Binding-site contacts:
Ligand atom N1 contacts residue U3 of chain 7.G at 3.8 Å.
Ligand atom C6 contacts residue U5 of chain 7.G at 3.6 Å.
Ligand atom C2 contacts residue GLN61 of chain 33.C at 3.9 Å.
Ligand atom OP1 contacts residue LYS12 of chain 33.F at 3.9 Å.
Ligand atom OP1 contacts residue LEU56 of chain 33.C at 2.8 Å.
Ligand atom OP1 contacts residue LYS8 of chain 33.F at 3.1 Å.
Ligand atom N6 contacts residue U2 of chain 7.G at 2.6 Å (h-bond).
Ligand atom N3 contacts residue U1 of chain 7.G at 3.8 Å.
Ligand atom C5 contacts residue U5 of chain 7.G at 3.9 Å.
Ligand atom C2 contacts residue U1 of chain 7.G at 3.9 Å.
Ligand atom O2 contacts residue U2 of chain 7.G at 3.6 Å.
Ligand atom C2 contacts residue U3 of chain 7.G at 3.8 Å.
Ligand atom C6 contacts residue U2 of chain 7.G at 3.4 Å.
Ligand atom C2 contacts residue A4 of chain 7.G at 3.9 Å.
Ligand atom O2 contacts residue U1 of chain 7.G at 2.9 Å (h-bond).
Ligand atom N3 contacts residue A4 of chain 7.G at 3.8 Å.
Ligand atom C4 contacts residue A4 of chain 7.G at 3.2 Å.
Ligand atom O4 contacts residue U1 of chain 7.G at 2.8 Å (h-bond).
Ligand atom N1 contacts residue U5 of chain 7.G at 3.7 Å.
Ligand atom C4 contacts residue U1 of chain 7.G at 3.7 Å.
Ligand atom O2' contacts residue LEU64 of chain 33.C at 3.9 Å.
Ligand atom OP1 contacts residue PHE76 of chain 33.C at 3.7 Å.
Ligand atom N1 contacts residue U2 of chain 7.G at 2.8 Å.
Ligand atom N3 contacts residue C6 of chain 7.G at 3.2 Å (h-bond).
Ligand atom C5 contacts residue A4 of chain 7.G at 2.8 Å.
Ligand atom C6 contacts residue A4 of chain 7.G at 3.7 Å.
Ligand atom OP1 contacts residue LYS68 of chain 33.C at 3.2 Å (salt-bridge).
Ligand atom N3 contacts residue U5 of chain 7.G at 3.6 Å.
Ligand atom N3 contacts residue U1 of chain 7.G at 3.9 Å.
Ligand atom N3 contacts residue GLN61 of chain 33.C at 3.6 Å.
Ligand atom O4 contacts residue U5 of chain 7.G at 2.8 Å (h-bond).
Ligand atom C2 contacts residue C6 of chain 7.G at 3.4 Å.
Ligand atom N3 contacts residue U2 of chain 7.G at 3.6 Å.
Ligand atom O2 contacts residue C6 of chain 7.G at 2.9 Å (h-bond).
Ligand atom O2' contacts residue THR57 of chain 33.C at 3.2 Å.
Ligand atom C2 contacts residue U2 of chain 7.G at 3.6 Å.
Ligand atom O2 contacts residue GLN61 of chain 33.C at 3.9 Å.
Ligand atom O4 contacts residue A4 of chain 7.G at 2.6 Å (h-bond).
Ligand atom OP2 contacts residue LYS8 of chain 33.F at 3.8 Å.
Ligand atom C4 contacts residue U5 of chain 7.G at 3.7 Å.

Sequence of chain 33.F:
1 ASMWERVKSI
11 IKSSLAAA

A protein and the small-molecule ligand that binds it are described below.
Small molecule (SMILES): Nc1ccn([C@@H]2O[C@H](CO[P](=O)(O)O[C@H]3[C@@H](O)[C@H](n4ccc(=O)[nH]c4=O)O[C@@H]3CO[P](=O)(O)O[C@H]3[C@@H](O)[C@H](n4cnc5c(N)ncnc54)O[C@@H]3CO)[C@@H](O[P](=O)(O)OC[C@H]3O[C@@H](n4ccc(=O)[nH]c4=O)[C@H](O)[C@@H]3O)[C@H]2O)c(=O)n1.O=c1ccn([C@@H]2O[C@H](CO[P](=O)(O)O[C@H]3[C@@H](O)[C@H](n4ccc(=O)[nH]c4=O)O[C@@H]3CO[P](=O)(O)O[C@H]3[C@@H](O)[C@H](n4ccc(=O)[nH]c4=O)O[C@@H]3CO)[C@@H](O)[C@H]2O)c(=O)[nH]1

Sequence of chain 33.C:
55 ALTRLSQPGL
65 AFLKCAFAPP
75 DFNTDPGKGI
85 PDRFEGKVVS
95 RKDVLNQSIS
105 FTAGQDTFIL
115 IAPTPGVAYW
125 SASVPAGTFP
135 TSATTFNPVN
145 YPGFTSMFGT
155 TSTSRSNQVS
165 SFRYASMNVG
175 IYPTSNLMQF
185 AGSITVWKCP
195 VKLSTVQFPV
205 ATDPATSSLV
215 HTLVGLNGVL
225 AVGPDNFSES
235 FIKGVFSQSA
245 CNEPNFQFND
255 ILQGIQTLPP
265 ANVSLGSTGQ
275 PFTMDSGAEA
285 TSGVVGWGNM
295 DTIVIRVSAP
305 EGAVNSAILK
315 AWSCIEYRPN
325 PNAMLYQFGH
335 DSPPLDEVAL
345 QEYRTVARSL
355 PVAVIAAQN

Sequence of chain 7.C:
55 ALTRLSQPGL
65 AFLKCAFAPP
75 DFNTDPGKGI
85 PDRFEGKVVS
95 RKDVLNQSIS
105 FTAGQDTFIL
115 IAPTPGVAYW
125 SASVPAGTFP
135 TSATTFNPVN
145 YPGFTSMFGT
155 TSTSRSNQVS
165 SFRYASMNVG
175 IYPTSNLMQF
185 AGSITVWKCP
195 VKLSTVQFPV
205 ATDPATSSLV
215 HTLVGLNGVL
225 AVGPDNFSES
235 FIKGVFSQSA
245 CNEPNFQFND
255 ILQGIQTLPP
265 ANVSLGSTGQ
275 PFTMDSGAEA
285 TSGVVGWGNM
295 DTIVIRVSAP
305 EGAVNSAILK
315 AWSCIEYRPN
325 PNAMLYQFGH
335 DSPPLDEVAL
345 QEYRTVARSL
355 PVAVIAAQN